Sequence of chain 1.B:
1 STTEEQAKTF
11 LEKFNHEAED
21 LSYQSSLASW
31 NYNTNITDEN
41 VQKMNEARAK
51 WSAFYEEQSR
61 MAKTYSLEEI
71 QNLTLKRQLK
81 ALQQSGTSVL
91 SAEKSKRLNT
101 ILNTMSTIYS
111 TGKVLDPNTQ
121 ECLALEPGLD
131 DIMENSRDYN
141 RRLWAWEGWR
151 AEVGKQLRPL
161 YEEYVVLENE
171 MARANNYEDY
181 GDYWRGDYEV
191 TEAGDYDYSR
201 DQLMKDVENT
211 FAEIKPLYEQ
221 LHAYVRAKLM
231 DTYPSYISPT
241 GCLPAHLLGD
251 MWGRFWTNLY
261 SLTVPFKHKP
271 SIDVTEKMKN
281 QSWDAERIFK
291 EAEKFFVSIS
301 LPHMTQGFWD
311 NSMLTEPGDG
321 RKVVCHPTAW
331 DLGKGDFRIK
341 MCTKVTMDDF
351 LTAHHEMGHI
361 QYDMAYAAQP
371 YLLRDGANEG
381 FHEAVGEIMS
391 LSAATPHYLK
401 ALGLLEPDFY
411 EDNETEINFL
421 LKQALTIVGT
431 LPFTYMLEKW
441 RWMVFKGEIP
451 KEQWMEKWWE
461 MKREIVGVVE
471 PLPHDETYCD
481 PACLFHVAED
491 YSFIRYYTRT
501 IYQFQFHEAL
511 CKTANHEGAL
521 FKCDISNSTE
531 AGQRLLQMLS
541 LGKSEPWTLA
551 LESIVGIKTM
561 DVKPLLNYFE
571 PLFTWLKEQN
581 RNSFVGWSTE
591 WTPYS

The small molecule below binds the protein below.
Small molecule (SMILES): CC(=O)N[C@@H]1[C@@H](O)[C@H](O)[C@@H](CO)O[C@H]1O

Binding-site contacts:
Ligand atom C5 contacts residue ASN527 of chain 1.B at 3.7 Å.
Ligand atom N2 contacts residue ASN527 of chain 1.B at 2.9 Å (h-bond).
Ligand atom C1 contacts residue ASN527 of chain 1.B at 1.4 Å.
Ligand atom O6 contacts residue ASN527 of chain 1.B at 4.2 Å.
Ligand atom C2 contacts residue ASN527 of chain 1.B at 2.5 Å.
Ligand atom C7 contacts residue ASN527 of chain 1.B at 3.4 Å.
Ligand atom O5 contacts residue ASN527 of chain 1.B at 2.4 Å (h-bond).
Ligand atom C4 contacts residue ASN527 of chain 1.B at 4.2 Å.
Ligand atom O7 contacts residue ASN527 of chain 1.B at 3.5 Å.
Ligand atom C3 contacts residue ASN527 of chain 1.B at 3.8 Å.